A small-molecule ligand and the protein it binds are described below.
Small molecule (SMILES): CCO/N=C/c1ccc(OCC[C@@H](C)CCN2CCN(c3ccnc(N)c3)C2=O)cc1

Sequence of chain 58.C:
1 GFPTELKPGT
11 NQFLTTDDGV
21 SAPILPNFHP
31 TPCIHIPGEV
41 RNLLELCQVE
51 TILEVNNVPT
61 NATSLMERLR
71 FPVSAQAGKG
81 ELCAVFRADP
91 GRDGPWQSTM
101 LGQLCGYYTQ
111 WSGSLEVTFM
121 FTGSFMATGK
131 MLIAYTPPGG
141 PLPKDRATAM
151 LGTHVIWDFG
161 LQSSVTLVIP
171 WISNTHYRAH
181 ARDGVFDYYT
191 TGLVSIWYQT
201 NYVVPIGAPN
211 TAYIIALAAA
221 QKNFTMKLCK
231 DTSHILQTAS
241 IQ

Sequence of chain 58.A:
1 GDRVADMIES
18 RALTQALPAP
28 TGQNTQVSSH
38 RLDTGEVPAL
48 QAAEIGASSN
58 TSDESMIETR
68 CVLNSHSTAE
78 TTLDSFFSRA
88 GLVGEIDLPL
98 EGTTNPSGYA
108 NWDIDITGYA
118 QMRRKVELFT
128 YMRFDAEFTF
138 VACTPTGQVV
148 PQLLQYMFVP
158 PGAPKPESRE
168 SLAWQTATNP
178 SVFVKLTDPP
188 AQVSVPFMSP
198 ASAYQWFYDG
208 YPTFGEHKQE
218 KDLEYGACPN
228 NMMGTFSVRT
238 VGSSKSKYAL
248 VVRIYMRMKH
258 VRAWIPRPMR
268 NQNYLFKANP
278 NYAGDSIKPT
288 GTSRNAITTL

Binding-site contacts:
Ligand atom OAD contacts residue ASP112 of chain 58.A at 3.4 Å.
Ligand atom CAB contacts residue PHE131 of chain 58.A at 3.8 Å (hydrophobic).
Ligand atom CAE contacts residue PHE137 of chain 58.A at 3.9 Å (hydrophobic).
Ligand atom CAZ contacts residue VAL192 of chain 58.A at 3.6 Å (hydrophobic).
Ligand atom CAF contacts residue GLN202 of chain 58.A at 3.5 Å.
Ligand atom CAA contacts residue SER178 of chain 58.A at 3.5 Å.
Ligand atom CAF contacts residue ASN228 of chain 58.A at 3.8 Å.
Ligand atom CBA contacts residue ILE111 of chain 58.A at 3.7 Å (hydrophobic).
Ligand atom CAA contacts residue TYR153 of chain 58.A at 3.9 Å (hydrophobic).
Ligand atom CAN contacts residue PHE135 of chain 58.A at 3.4 Å (hydrophobic).
Ligand atom CAH contacts residue VAL192 of chain 58.A at 3.5 Å (hydrophobic).
Ligand atom NBE contacts residue TRP203 of chain 58.A at 3.8 Å.
Ligand atom OAW contacts residue MET195 of chain 58.A at 3.5 Å.
Ligand atom CAA contacts residue VAL179 of chain 58.A at 3.1 Å (hydrophobic).
Ligand atom CAS contacts residue TYR201 of chain 58.A at 3.7 Å (hydrophobic).
Ligand atom CAM contacts residue PHE155 of chain 58.A at 3.8 Å (hydrophobic).
Ligand atom CAF contacts residue TRP203 of chain 58.A at 3.7 Å (hydrophobic).
Ligand atom CAA contacts residue PRO177 of chain 58.A at 3.5 Å (hydrophobic).
Ligand atom CAQ contacts residue ILE113 of chain 58.A at 3.9 Å (hydrophobic).
Ligand atom NAC contacts residue ALA275 of chain 58.A at 3.5 Å.
Ligand atom CAR contacts residue ASN228 of chain 58.A at 3.7 Å.
Ligand atom CAL contacts residue THR114 of chain 58.A at 3.8 Å.
Ligand atom OAW contacts residue ILE111 of chain 58.A at 3.2 Å.
Ligand atom CAK contacts residue PHE155 of chain 58.A at 2.9 Å (hydrophobic).
Ligand atom CBB contacts residue ASN228 of chain 58.A at 3.7 Å.
Ligand atom NAC contacts residue THR114 of chain 58.A at 3.1 Å (h-bond).
Ligand atom CAJ contacts residue PHE135 of chain 58.A at 3.1 Å (hydrophobic).
Ligand atom OAD contacts residue ILE113 of chain 58.A at 3.1 Å (h-bond).
Ligand atom CAH contacts residue PHE135 of chain 58.A at 3.4 Å (hydrophobic).
Ligand atom OAV contacts residue VAL190 of chain 58.A at 3.9 Å.
Ligand atom CAG contacts residue GLN202 of chain 58.A at 3.5 Å.
Ligand atom CAI contacts residue PHE155 of chain 58.A at 3.1 Å (hydrophobic).
Ligand atom CAY contacts residue THR114 of chain 58.A at 3.8 Å.
Ligand atom NAT contacts residue PHE155 of chain 58.A at 3.6 Å.
Ligand atom CAG contacts residue ASN228 of chain 58.A at 3.3 Å.
Ligand atom CAM contacts residue PRO177 of chain 58.A at 3.6 Å (hydrophobic).
Ligand atom CAR contacts residue TYR201 of chain 58.A at 3.2 Å (hydrophobic).
Ligand atom CAJ contacts residue VAL192 of chain 58.A at 3.7 Å (hydrophobic).
Ligand atom CAS contacts residue ASN228 of chain 58.A at 3.8 Å.
Ligand atom CAB contacts residue PHE135 of chain 58.A at 3.8 Å (hydrophobic).

Sequence of chain 59.C:
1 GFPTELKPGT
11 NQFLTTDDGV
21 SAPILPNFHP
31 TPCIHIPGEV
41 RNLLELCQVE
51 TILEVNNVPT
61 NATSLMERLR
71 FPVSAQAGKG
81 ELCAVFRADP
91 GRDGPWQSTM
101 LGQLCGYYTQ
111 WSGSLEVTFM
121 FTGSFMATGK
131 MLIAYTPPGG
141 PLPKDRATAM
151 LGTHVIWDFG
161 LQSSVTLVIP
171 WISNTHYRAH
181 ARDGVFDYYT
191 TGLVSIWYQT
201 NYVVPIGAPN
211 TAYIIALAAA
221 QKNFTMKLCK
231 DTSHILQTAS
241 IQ